Sequence of chain 1.A:
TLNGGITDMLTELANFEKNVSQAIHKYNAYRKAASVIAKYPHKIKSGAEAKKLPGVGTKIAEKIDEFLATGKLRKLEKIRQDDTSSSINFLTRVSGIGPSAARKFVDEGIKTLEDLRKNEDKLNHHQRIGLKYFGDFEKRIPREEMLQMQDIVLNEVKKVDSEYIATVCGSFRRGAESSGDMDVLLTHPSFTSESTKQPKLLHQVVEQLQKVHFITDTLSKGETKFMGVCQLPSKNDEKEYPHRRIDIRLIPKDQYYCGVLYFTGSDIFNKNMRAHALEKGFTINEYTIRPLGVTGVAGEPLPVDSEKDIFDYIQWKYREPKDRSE

This protein binds this small molecule.
Small molecule (SMILES): Nc1ccn([C@H]2C[C@H](O)[C@@H](COP(=O)(O)NP(=O)(O)OP(=O)(O)O)O2)c(=O)n1

Binding-site contacts:
Ligand atom O1G contacts residue ASP181 of chain 1.A at 2.8 Å (salt-bridge).
Ligand atom O1G contacts residue MG1 of chain 1.E at 2.1 Å.
Ligand atom C2' contacts residue GLY265 of chain 1.A at 3.6 Å.
Ligand atom PB contacts residue MG1 of chain 1.E at 3.1 Å.
Ligand atom O2 contacts residue ASN270 of chain 1.A at 2.8 Å (h-bond).
Ligand atom O1A contacts residue MG1 of chain 1.F at 2.4 Å.
Ligand atom O1B contacts residue ARG174 of chain 1.A at 2.8 Å (salt-bridge).
Ligand atom C4' contacts residue PHE263 of chain 1.A at 3.5 Å (hydrophobic).
Ligand atom O3G contacts residue GLY180 of chain 1.A at 2.9 Å (h-bond).
Ligand atom O3G contacts residue SER179 of chain 1.A at 3.5 Å.
Ligand atom N4 contacts residue ASP267 of chain 1.A at 3.8 Å.
Ligand atom C1' contacts residue TYR262 of chain 1.A at 3.6 Å (hydrophobic).
Ligand atom O1A contacts residue ASP181 of chain 1.A at 3.0 Å (salt-bridge).
Ligand atom O3' contacts residue ARG174 of chain 1.A at 3.6 Å (salt-bridge).
Ligand atom O3B contacts residue SER171 of chain 1.A at 3.6 Å.
Ligand atom C5 contacts residue ASP267 of chain 1.A at 3.6 Å.
Ligand atom O2 contacts residue TYR262 of chain 1.A at 3.5 Å.
Ligand atom O2B contacts residue MG1 of chain 1.E at 2.1 Å.
Ligand atom O3B contacts residue MG1 of chain 1.E at 3.7 Å.
Ligand atom N3 contacts residue ASP267 of chain 1.A at 3.7 Å.
Ligand atom O2B contacts residue GLY170 of chain 1.A at 3.5 Å.
Ligand atom C2 contacts residue ASN270 of chain 1.A at 3.7 Å.
Ligand atom O3' contacts residue THR264 of chain 1.A at 3.3 Å (h-bond).
Ligand atom O1A contacts residue MG1 of chain 1.E at 2.0 Å.
Ligand atom O1A contacts residue ASP183 of chain 1.A at 3.0 Å (salt-bridge).
Ligand atom O4' contacts residue PHE263 of chain 1.A at 3.3 Å.
Ligand atom C2' contacts residue TYR262 of chain 1.A at 3.3 Å (hydrophobic).
Ligand atom O3' contacts residue GLY265 of chain 1.A at 3.4 Å.
Ligand atom PA contacts residue MG1 of chain 1.E at 3.2 Å.
Ligand atom O2B contacts residue ASP183 of chain 1.A at 2.9 Å (salt-bridge).
Ligand atom PG contacts residue SER171 of chain 1.A at 3.5 Å.
Ligand atom O3G contacts residue SER171 of chain 1.A at 2.4 Å (h-bond).
Ligand atom C2' contacts residue ASN270 of chain 1.A at 3.5 Å.
Ligand atom O2B contacts residue SER171 of chain 1.A at 3.2 Å (h-bond).
Ligand atom C5' contacts residue ASP183 of chain 1.A at 3.5 Å.
Ligand atom C4 contacts residue ASP267 of chain 1.A at 3.4 Å.
Ligand atom N3A contacts residue MG1 of chain 1.E at 3.6 Å.
Ligand atom O3' contacts residue PHE263 of chain 1.A at 3.6 Å.
Ligand atom PA contacts residue MG1 of chain 1.F at 3.5 Å.
Ligand atom PG contacts residue MG1 of chain 1.E at 3.4 Å.